Sequence of chain 1.A:
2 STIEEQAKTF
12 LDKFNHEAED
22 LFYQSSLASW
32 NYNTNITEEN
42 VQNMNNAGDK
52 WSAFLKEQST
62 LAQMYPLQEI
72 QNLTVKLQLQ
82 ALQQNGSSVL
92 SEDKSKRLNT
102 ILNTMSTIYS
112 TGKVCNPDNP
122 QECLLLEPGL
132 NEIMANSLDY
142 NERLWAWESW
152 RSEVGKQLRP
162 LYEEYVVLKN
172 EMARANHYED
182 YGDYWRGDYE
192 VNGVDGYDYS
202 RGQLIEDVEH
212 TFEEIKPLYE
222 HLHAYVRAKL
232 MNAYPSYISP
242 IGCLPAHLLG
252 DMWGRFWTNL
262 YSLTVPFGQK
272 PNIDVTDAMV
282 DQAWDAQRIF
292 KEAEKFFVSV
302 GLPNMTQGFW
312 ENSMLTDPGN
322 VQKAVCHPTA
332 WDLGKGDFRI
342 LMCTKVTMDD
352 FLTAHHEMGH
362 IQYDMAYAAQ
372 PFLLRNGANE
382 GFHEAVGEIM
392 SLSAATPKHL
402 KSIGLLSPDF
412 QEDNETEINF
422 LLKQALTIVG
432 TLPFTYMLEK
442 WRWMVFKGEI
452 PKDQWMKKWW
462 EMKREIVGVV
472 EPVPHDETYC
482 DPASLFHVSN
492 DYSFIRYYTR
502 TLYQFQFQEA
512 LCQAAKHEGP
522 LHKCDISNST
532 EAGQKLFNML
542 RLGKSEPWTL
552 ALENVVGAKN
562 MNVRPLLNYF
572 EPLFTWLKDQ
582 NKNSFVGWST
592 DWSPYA

The protein below binds the small molecule below.
Small molecule (SMILES): CC(=O)N[C@@H]1[C@@H](O)[C@H](O)[C@@H](CO)O[C@H]1O

Binding-site contacts:
Ligand atom C3 contacts residue SER403 of chain 1.A at 4.3 Å.
Ligand atom O7 contacts residue ASN529 of chain 1.A at 4.2 Å.
Ligand atom C8 contacts residue HIS400 of chain 1.A at 4.3 Å.
Ligand atom C7 contacts residue SER528 of chain 1.A at 4.3 Å.
Ligand atom N2 contacts residue SER528 of chain 1.A at 4.0 Å.
Ligand atom C8 contacts residue ASP526 of chain 1.A at 3.3 Å.
Ligand atom O3 contacts residue SER403 of chain 1.A at 3.6 Å.
Ligand atom O5 contacts residue ASN529 of chain 1.A at 2.4 Å (h-bond).
Ligand atom N2 contacts residue ASN529 of chain 1.A at 2.9 Å (h-bond).
Ligand atom C2 contacts residue ASN529 of chain 1.A at 2.4 Å.
Ligand atom O7 contacts residue LYS399 of chain 1.A at 4.2 Å.
Ligand atom C8 contacts residue SER403 of chain 1.A at 3.3 Å.
Ligand atom C3 contacts residue ASN529 of chain 1.A at 3.8 Å.
Ligand atom C8 contacts residue SER528 of chain 1.A at 3.6 Å.
Ligand atom N2 contacts residue SER403 of chain 1.A at 3.7 Å.
Ligand atom C5 contacts residue ASN529 of chain 1.A at 3.7 Å.
Ligand atom C4 contacts residue ASN529 of chain 1.A at 4.2 Å.
Ligand atom C7 contacts residue ASN529 of chain 1.A at 3.8 Å.
Ligand atom O7 contacts residue SER403 of chain 1.A at 4.1 Å.
Ligand atom C1 contacts residue ASN529 of chain 1.A at 1.4 Å.
Ligand atom C7 contacts residue SER403 of chain 1.A at 3.5 Å.